The small molecule below binds the protein below.
Small molecule (SMILES): CCC[C@H](O)CO

Sequence of chain 2.D:
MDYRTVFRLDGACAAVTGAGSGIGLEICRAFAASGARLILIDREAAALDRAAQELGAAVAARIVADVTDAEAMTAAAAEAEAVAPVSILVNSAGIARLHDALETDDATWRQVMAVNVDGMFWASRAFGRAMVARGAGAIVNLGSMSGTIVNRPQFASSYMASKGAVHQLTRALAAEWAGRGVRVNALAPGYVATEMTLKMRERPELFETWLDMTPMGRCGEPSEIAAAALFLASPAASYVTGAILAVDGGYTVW

Binding-site contacts:
Ligand atom C1 contacts residue SER146 of chain 2.D at 3.8 Å.
Ligand atom C2 contacts residue TYR191 of chain 2.D at 4.0 Å (hydrophobic).
Ligand atom C3 contacts residue SER146 of chain 2.D at 4.3 Å.
Ligand atom C5 contacts residue GLN154 of chain 2.D at 4.4 Å.
Ligand atom O2 contacts residue NAD1 of chain 2.M at 3.7 Å.
Ligand atom C5 contacts residue LEU98 of chain 2.D at 3.9 Å (hydrophobic).
Ligand atom O2 contacts residue THR197 of chain 2.D at 3.5 Å.
Ligand atom C1 contacts residue TYR159 of chain 2.D at 3.7 Å (hydrophobic).
Ligand atom O1 contacts residue NAD1 of chain 2.M at 3.8 Å.
Ligand atom O1 contacts residue SER144 of chain 2.D at 3.6 Å.
Ligand atom C2 contacts residue ASN151 of chain 2.D at 4.1 Å.
Ligand atom O2 contacts residue MET200 of chain 2.D at 4.1 Å.
Ligand atom C4 contacts residue ASN151 of chain 2.D at 4.2 Å.
Ligand atom C1 contacts residue ASN151 of chain 2.D at 4.3 Å.
Ligand atom C3 contacts residue ASN151 of chain 2.D at 4.0 Å.
Ligand atom C1 contacts residue SER144 of chain 2.D at 3.9 Å.
Ligand atom C2 contacts residue TYR159 of chain 2.D at 4.3 Å (hydrophobic).
Ligand atom O1 contacts residue MET145 of chain 2.D at 3.7 Å.
Ligand atom C2 contacts residue NAD1 of chain 2.M at 4.4 Å.
Ligand atom O2 contacts residue MET196 of chain 2.D at 4.5 Å.
Ligand atom C1 contacts residue NAD1 of chain 2.M at 3.4 Å.
Ligand atom C5 contacts residue ALA96 of chain 2.D at 4.4 Å (hydrophobic).
Ligand atom C5 contacts residue ALA156 of chain 2.D at 3.9 Å (hydrophobic).
Ligand atom C3 contacts residue TYR159 of chain 2.D at 3.7 Å (hydrophobic).
Ligand atom O1 contacts residue TYR191 of chain 2.D at 4.0 Å.
Ligand atom C4 contacts residue GLN154 of chain 2.D at 4.0 Å.
Ligand atom O1 contacts residue ASN151 of chain 2.D at 3.6 Å (h-bond).
Ligand atom C4 contacts residue MET200 of chain 2.D at 4.1 Å (hydrophobic).
Ligand atom O1 contacts residue SER146 of chain 2.D at 3.4 Å (h-bond).